Sequence of chain 52.V:
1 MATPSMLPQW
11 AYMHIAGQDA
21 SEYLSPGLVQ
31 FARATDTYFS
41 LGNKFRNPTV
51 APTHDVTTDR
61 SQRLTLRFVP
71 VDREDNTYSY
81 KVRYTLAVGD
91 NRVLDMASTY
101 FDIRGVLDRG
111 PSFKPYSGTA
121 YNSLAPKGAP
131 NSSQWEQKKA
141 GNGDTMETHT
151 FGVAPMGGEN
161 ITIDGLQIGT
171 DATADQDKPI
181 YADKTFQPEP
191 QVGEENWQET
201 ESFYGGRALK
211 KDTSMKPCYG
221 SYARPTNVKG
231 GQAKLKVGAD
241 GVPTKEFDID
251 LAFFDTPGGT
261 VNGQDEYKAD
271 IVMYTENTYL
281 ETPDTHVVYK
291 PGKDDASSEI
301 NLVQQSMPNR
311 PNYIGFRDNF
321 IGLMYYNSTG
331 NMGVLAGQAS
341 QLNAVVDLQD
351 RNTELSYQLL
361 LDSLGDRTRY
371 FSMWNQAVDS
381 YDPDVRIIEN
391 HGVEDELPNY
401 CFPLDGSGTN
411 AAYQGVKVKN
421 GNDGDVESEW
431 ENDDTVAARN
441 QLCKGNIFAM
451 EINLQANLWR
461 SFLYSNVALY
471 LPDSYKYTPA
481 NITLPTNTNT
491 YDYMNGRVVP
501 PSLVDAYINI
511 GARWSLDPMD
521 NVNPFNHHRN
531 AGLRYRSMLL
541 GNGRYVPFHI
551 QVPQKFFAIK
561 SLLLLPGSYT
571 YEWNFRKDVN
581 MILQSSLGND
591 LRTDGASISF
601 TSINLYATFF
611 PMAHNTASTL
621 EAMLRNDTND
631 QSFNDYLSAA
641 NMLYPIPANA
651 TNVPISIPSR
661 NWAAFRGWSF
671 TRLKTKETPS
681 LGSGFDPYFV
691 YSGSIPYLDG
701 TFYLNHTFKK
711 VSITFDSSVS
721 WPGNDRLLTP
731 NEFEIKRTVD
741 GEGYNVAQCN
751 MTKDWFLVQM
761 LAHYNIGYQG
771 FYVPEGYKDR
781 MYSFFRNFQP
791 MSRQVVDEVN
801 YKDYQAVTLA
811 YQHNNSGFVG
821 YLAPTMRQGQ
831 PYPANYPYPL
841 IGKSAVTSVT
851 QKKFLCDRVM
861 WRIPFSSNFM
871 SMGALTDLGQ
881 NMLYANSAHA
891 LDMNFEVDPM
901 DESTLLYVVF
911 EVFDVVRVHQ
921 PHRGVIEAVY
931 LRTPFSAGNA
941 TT

Binding-site contacts:
Ligand atom OG contacts residue PHE45 of chain 52.V at 3.3 Å (h-bond).
Ligand atom N contacts residue ARG46 of chain 52.V at 3.9 Å.
Ligand atom CD1 contacts residue ARG33 of chain 52.V at 3.8 Å.
Ligand atom CD1 contacts residue SER21 of chain 52.V at 3.4 Å.
Ligand atom CG contacts residue GLY667 of chain 52.X at 3.7 Å.
Ligand atom CG2 contacts residue TYR636 of chain 52.X at 3.8 Å (hydrophobic).
Ligand atom CG contacts residue ASN634 of chain 52.X at 3.9 Å.
Ligand atom O contacts residue ASN43 of chain 52.V at 3.6 Å.
Ligand atom CB contacts residue PHE913 of chain 52.X at 3.9 Å (hydrophobic).
Ligand atom OD1 contacts residue ASN634 of chain 52.X at 3.2 Å (h-bond).
Ligand atom C contacts residue ASN634 of chain 52.X at 3.8 Å.
Ligand atom CB contacts residue ARG666 of chain 52.X at 3.9 Å.
Ligand atom N contacts residue ALA874 of chain 52.X at 3.8 Å.
Ligand atom CD2 contacts residue ALA20 of chain 52.V at 3.8 Å (hydrophobic).
Ligand atom CA contacts residue ARG666 of chain 52.X at 3.6 Å.
Ligand atom N contacts residue ARG666 of chain 52.X at 3.4 Å (salt-bridge).
Ligand atom CB contacts residue GLY42 of chain 52.V at 3.7 Å.
Ligand atom CB contacts residue GLU911 of chain 52.X at 3.6 Å.
Ligand atom N contacts residue ARG666 of chain 52.X at 3.4 Å.
Ligand atom CD1 contacts residue ARG666 of chain 52.X at 3.9 Å.
Ligand atom O contacts residue ALA874 of chain 52.X at 3.7 Å.
Ligand atom O contacts residue ASN634 of chain 52.X at 3.0 Å (h-bond).
Ligand atom OD2 contacts residue GLU911 of chain 52.X at 3.4 Å (salt-bridge).
Ligand atom OG contacts residue ARG46 of chain 52.V at 3.2 Å.
Ligand atom N contacts residue SER871 of chain 52.X at 3.6 Å.
Ligand atom CG contacts residue GLU911 of chain 52.X at 3.5 Å.
Ligand atom OD1 contacts residue ARG666 of chain 52.X at 3.7 Å.
Ligand atom N contacts residue GLY42 of chain 52.V at 3.5 Å (h-bond).
Ligand atom OD2 contacts residue PRO864 of chain 52.X at 3.6 Å.
Ligand atom CD1 contacts residue ARG46 of chain 52.V at 3.9 Å.
Ligand atom OD2 contacts residue GLY667 of chain 52.X at 3.7 Å.
Ligand atom OD1 contacts residue GLY667 of chain 52.X at 3.3 Å (h-bond).
Ligand atom O contacts residue GLY42 of chain 52.V at 3.5 Å.
Ligand atom O contacts residue ARG46 of chain 52.V at 3.9 Å.
Ligand atom CB contacts residue ALA874 of chain 52.X at 3.9 Å (hydrophobic).
Ligand atom ND2 contacts residue THR49 of chain 52.V at 3.9 Å.
Ligand atom CB contacts residue ASN47 of chain 52.V at 3.7 Å.
Ligand atom C contacts residue ARG666 of chain 52.X at 3.7 Å.
Ligand atom CE1 contacts residue ARG46 of chain 52.V at 3.7 Å.
Ligand atom N contacts residue GLY873 of chain 52.X at 3.8 Å.

Sequence of chain 52.X:
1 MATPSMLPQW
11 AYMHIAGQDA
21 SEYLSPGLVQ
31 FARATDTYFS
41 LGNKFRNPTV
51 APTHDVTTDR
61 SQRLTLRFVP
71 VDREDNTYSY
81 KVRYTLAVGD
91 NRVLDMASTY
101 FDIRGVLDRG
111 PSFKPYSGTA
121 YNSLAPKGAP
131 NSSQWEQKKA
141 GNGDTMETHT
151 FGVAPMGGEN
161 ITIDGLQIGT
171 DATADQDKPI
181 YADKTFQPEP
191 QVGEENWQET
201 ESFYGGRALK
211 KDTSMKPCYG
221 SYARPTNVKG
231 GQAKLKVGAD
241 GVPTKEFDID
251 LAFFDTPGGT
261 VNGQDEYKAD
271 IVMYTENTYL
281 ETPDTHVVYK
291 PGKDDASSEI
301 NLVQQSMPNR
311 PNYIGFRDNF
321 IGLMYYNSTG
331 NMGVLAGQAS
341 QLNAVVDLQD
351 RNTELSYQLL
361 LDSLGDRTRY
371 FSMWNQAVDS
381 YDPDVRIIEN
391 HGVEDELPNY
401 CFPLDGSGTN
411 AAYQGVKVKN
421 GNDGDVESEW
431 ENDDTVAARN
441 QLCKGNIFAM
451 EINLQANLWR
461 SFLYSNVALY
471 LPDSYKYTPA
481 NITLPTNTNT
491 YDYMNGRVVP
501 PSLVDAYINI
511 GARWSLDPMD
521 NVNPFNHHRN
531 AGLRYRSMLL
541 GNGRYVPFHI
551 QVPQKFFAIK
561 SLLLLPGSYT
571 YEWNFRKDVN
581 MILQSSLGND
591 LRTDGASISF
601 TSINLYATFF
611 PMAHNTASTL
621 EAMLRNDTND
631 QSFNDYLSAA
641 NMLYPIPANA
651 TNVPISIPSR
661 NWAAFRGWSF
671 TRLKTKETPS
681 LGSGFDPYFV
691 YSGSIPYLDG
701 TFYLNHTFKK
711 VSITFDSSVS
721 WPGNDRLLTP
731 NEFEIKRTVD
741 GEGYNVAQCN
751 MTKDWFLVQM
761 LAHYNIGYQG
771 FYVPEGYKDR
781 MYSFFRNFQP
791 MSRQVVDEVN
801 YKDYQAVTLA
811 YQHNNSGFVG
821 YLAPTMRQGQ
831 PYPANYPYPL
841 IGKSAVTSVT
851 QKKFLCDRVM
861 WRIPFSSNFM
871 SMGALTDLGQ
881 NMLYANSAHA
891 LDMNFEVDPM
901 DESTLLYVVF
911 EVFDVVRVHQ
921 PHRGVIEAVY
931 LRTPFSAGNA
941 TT

A small-molecule ligand and the protein it binds are described below.
Small molecule (SMILES): CC[C@H](C)[C@H](NC(=O)[C@@H](N)CC(=O)O)C(=O)N[C@@H](CC(N)=O)C(=O)N[C@@H](Cc1ccccc1)C(=O)N[C@@H](CO)C(=O)N[C@@H](CO)C(=O)N[C@H](C=O)CC(C)C